Binding-site contacts:
Ligand atom SG contacts residue PHE162 of chain 1.A at 3.8 Å.
Ligand atom CB contacts residue GLN161 of chain 1.A at 4.2 Å.
Ligand atom CA contacts residue PRO91 of chain 1.A at 4.3 Å (hydrophobic).
Ligand atom O contacts residue SER89 of chain 1.A at 3.4 Å (h-bond).
Ligand atom SG contacts residue GLN161 of chain 1.A at 4.1 Å.
Ligand atom CB contacts residue PRO91 of chain 1.A at 3.2 Å (hydrophobic).
Ligand atom C contacts residue SER28 of chain 1.A at 3.8 Å.
Ligand atom SG contacts residue VAL149 of chain 1.A at 3.1 Å (h-bond).
Ligand atom N contacts residue PHE162 of chain 1.A at 4.2 Å.
Ligand atom OXT contacts residue PHE26 of chain 1.A at 4.1 Å.
Ligand atom N contacts residue GLU160 of chain 1.A at 3.6 Å.
Ligand atom OXT contacts residue ILE27 of chain 1.A at 4.3 Å.
Ligand atom OXT contacts residue SER28 of chain 1.A at 3.2 Å (h-bond).
Ligand atom C contacts residue SER89 of chain 1.A at 4.4 Å.
Ligand atom SG contacts residue LEU151 of chain 1.A at 4.4 Å.
Ligand atom CA contacts residue SER28 of chain 1.A at 4.3 Å.
Ligand atom SG contacts residue PRO91 of chain 1.A at 4.2 Å.
Ligand atom C contacts residue PRO91 of chain 1.A at 4.3 Å (hydrophobic).
Ligand atom OXT contacts residue PHE162 of chain 1.A at 3.3 Å.
Ligand atom N contacts residue GLN161 of chain 1.A at 3.7 Å.
Ligand atom O contacts residue PRO91 of chain 1.A at 4.0 Å.
Ligand atom CB contacts residue PHE162 of chain 1.A at 3.0 Å (hydrophobic).
Ligand atom O contacts residue PHE162 of chain 1.A at 4.2 Å.
Ligand atom CB contacts residue VAL149 of chain 1.A at 4.2 Å (hydrophobic).
Ligand atom CA contacts residue PHE162 of chain 1.A at 3.8 Å (hydrophobic).
Ligand atom O contacts residue LEU90 of chain 1.A at 4.2 Å.
Ligand atom C contacts residue PHE162 of chain 1.A at 3.7 Å (hydrophobic).
Ligand atom OXT contacts residue GLN161 of chain 1.A at 4.2 Å.
Ligand atom N contacts residue SER28 of chain 1.A at 3.6 Å (h-bond).
Ligand atom CA contacts residue GLU160 of chain 1.A at 4.4 Å.
Ligand atom O contacts residue SER28 of chain 1.A at 4.5 Å.
Ligand atom SG contacts residue GLU160 of chain 1.A at 3.8 Å.

The protein below binds the small molecule below.
Small molecule (SMILES): N[C@@H](CS)C(=O)O

Sequence of chain 1.A:
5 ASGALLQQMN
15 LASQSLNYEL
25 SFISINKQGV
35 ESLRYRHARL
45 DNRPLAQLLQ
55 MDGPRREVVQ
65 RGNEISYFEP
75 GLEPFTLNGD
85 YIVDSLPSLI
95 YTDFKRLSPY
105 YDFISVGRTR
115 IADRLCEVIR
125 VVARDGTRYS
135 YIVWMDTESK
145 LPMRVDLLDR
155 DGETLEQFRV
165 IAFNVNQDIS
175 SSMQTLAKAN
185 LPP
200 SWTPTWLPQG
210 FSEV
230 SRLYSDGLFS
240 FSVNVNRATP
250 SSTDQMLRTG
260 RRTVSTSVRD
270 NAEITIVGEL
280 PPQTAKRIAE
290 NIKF